Binding-site contacts:
Ligand atom C6 contacts residue PHE169 of chain 1.I at 4.1 Å (hydrophobic).
Ligand atom O4 contacts residue ARG175 of chain 1.I at 2.8 Å (salt-bridge).
Ligand atom C5 contacts residue THR102 of chain 1.I at 3.6 Å.
Ligand atom N3 contacts residue GLN173 of chain 1.I at 2.9 Å (h-bond).
Ligand atom N3 contacts residue GLY103 of chain 1.I at 4.0 Å.
Ligand atom N3 contacts residue ARG175 of chain 1.I at 4.1 Å.
Ligand atom O2 contacts residue MSE204 of chain 1.I at 3.6 Å.
Ligand atom C4 contacts residue ARG175 of chain 1.I at 3.8 Å.
Ligand atom C4 contacts residue ILE228 of chain 1.I at 3.5 Å (hydrophobic).
Ligand atom C2 contacts residue PHE169 of chain 1.I at 3.7 Å (hydrophobic).
Ligand atom C2 contacts residue GLU203 of chain 1.I at 4.1 Å.
Ligand atom O2 contacts residue GLU203 of chain 1.I at 3.3 Å.
Ligand atom O4 contacts residue GLY103 of chain 1.I at 3.5 Å.
Ligand atom C5 contacts residue ILE228 of chain 1.I at 3.3 Å (hydrophobic).
Ligand atom C4 contacts residue GLY103 of chain 1.I at 3.5 Å.
Ligand atom O2 contacts residue PHE202 of chain 1.I at 3.8 Å.
Ligand atom O2 contacts residue PHE169 of chain 1.I at 4.0 Å.
Ligand atom C4 contacts residue THR102 of chain 1.I at 4.1 Å.
Ligand atom C4 contacts residue GLN173 of chain 1.I at 3.7 Å.
Ligand atom O2 contacts residue GOL1 of chain 1.UA at 3.6 Å.
Ligand atom C4 contacts residue PHE169 of chain 1.I at 3.7 Å (hydrophobic).
Ligand atom C6 contacts residue THR102 of chain 1.I at 3.7 Å.
Ligand atom O4 contacts residue GLN173 of chain 1.I at 3.7 Å.
Ligand atom C2 contacts residue PHE202 of chain 1.I at 3.8 Å (hydrophobic).
Ligand atom C6 contacts residue GOL1 of chain 1.UA at 3.4 Å.
Ligand atom C6 contacts residue ILE227 of chain 1.I at 4.1 Å (hydrophobic).
Ligand atom C6 contacts residue GLY103 of chain 1.I at 3.9 Å.
Ligand atom N1 contacts residue THR101 of chain 1.I at 3.8 Å.
Ligand atom O4 contacts residue ILE228 of chain 1.I at 2.9 Å.
Ligand atom N3 contacts residue PHE202 of chain 1.I at 3.9 Å.
Ligand atom C2 contacts residue GOL1 of chain 1.UA at 3.5 Å.
Ligand atom C2 contacts residue GLN173 of chain 1.I at 3.7 Å.
Ligand atom C5 contacts residue PHE169 of chain 1.I at 4.0 Å (hydrophobic).
Ligand atom N1 contacts residue GOL1 of chain 1.UA at 2.6 Å (h-bond).
Ligand atom N3 contacts residue PHE169 of chain 1.I at 3.6 Å.
Ligand atom N1 contacts residue THR102 of chain 1.I at 4.0 Å.
Ligand atom N1 contacts residue PHE169 of chain 1.I at 4.0 Å.
Ligand atom C5 contacts residue GLY103 of chain 1.I at 3.5 Å.
Ligand atom O2 contacts residue GLN173 of chain 1.I at 2.9 Å (h-bond).
Ligand atom C6 contacts residue THR101 of chain 1.I at 3.8 Å.

This small molecule binds to this protein.
Small molecule (SMILES): O=c1cc[nH]c(=O)[nH]1

Sequence of chain 1.I:
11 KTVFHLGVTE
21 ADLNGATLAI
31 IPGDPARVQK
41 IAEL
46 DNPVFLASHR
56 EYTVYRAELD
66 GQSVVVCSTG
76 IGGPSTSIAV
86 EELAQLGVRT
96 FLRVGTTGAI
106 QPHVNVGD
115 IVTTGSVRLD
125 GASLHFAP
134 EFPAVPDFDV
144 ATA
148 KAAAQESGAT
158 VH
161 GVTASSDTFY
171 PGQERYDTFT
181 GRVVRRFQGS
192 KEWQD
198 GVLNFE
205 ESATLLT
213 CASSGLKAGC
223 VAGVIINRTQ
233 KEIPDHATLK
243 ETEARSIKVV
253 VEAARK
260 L